Binding-site contacts:
Ligand atom C18 contacts residue TYR308 of chain 1.G at 3.8 Å (hydrophobic).
Ligand atom C7 contacts residue SER326 of chain 1.G at 3.4 Å.
Ligand atom C23 contacts residue PRO304 of chain 1.G at 4.3 Å (hydrophobic).
Ligand atom C8 contacts residue TYR308 of chain 1.G at 3.6 Å (hydrophobic).
Ligand atom C8 contacts residue SER326 of chain 1.G at 4.4 Å.
Ligand atom C27 contacts residue THR303 of chain 1.G at 3.8 Å.
Ligand atom C10 contacts residue TYR308 of chain 1.G at 4.1 Å (hydrophobic).
Ligand atom C9 contacts residue TYR308 of chain 1.G at 4.4 Å (hydrophobic).
Ligand atom C7 contacts residue TYR308 of chain 1.G at 3.7 Å (hydrophobic).
Ligand atom C19 contacts residue ILE311 of chain 1.G at 4.1 Å (hydrophobic).
Ligand atom C21 contacts residue ILE307 of chain 1.G at 4.5 Å (hydrophobic).
Ligand atom C18 contacts residue ILE307 of chain 1.G at 4.2 Å (hydrophobic).
Ligand atom C16 contacts residue PRO304 of chain 1.G at 4.4 Å (hydrophobic).
Ligand atom C22 contacts residue PRO304 of chain 1.G at 3.7 Å (hydrophobic).
Ligand atom C24 contacts residue PRO304 of chain 1.G at 3.7 Å (hydrophobic).
Ligand atom C26 contacts residue VAL300 of chain 1.G at 3.8 Å (hydrophobic).
Ligand atom C20 contacts residue PRO304 of chain 1.G at 4.5 Å (hydrophobic).
Ligand atom C4 contacts residue TYR308 of chain 1.G at 4.1 Å (hydrophobic).
Ligand atom C15 contacts residue TYR308 of chain 1.G at 4.5 Å (hydrophobic).
Ligand atom C15 contacts residue SER326 of chain 1.G at 4.3 Å.
Ligand atom C6 contacts residue PHE322 of chain 1.G at 4.1 Å (hydrophobic).
Ligand atom C6 contacts residue SER326 of chain 1.G at 3.8 Å.
Ligand atom C6 contacts residue TYR308 of chain 1.G at 3.5 Å (hydrophobic).
Ligand atom C14 contacts residue TYR308 of chain 1.G at 4.5 Å (hydrophobic).
Ligand atom C19 contacts residue TYR308 of chain 1.G at 3.6 Å (hydrophobic).
Ligand atom C11 contacts residue ILE311 of chain 1.G at 4.0 Å (hydrophobic).
Ligand atom C5 contacts residue TYR308 of chain 1.G at 3.7 Å (hydrophobic).
Ligand atom C18 contacts residue PRO304 of chain 1.G at 4.4 Å (hydrophobic).

Sequence of chain 1.G:
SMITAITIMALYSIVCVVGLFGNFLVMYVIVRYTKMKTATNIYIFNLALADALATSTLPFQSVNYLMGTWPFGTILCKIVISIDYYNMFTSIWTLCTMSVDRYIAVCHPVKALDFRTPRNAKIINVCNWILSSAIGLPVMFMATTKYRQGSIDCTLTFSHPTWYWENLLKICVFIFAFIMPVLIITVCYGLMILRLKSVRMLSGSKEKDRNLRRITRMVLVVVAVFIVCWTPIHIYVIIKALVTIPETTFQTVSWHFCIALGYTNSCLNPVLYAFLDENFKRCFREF

A protein and the small-molecule ligand that binds it are described below.
Small molecule (SMILES): CC(C)CCC[C@@H](C)[C@H]1CC[C@H]2[C@@H]3CC=C4C[C@@H](O)CC[C@]4(C)[C@H]3CC[C@]12C